Binding-site contacts:
Ligand atom C7 contacts residue ASN1074 of chain 1.B at 3.3 Å.
Ligand atom C3 contacts residue ALA706 of chain 1.B at 4.1 Å (hydrophobic).
Ligand atom C1 contacts residue GLN895 of chain 1.C at 4.3 Å.
Ligand atom C5 contacts residue ALA706 of chain 1.B at 3.7 Å (hydrophobic).
Ligand atom O7 contacts residue ALA706 of chain 1.B at 3.6 Å.
Ligand atom C8 contacts residue GLU1072 of chain 1.B at 3.6 Å.
Ligand atom O4 contacts residue ALA706 of chain 1.B at 3.7 Å.
Ligand atom O6 contacts residue ASN1074 of chain 1.B at 4.5 Å.
Ligand atom O7 contacts residue ASN1074 of chain 1.B at 3.6 Å (h-bond).
Ligand atom C2 contacts residue ASN1074 of chain 1.B at 2.5 Å.
Ligand atom O5 contacts residue ASN1074 of chain 1.B at 2.4 Å (h-bond).
Ligand atom O7 contacts residue SER704 of chain 1.B at 4.4 Å.
Ligand atom C5 contacts residue ASN1074 of chain 1.B at 3.7 Å.
Ligand atom N2 contacts residue ASN1074 of chain 1.B at 2.9 Å (h-bond).
Ligand atom C4 contacts residue ASN1074 of chain 1.B at 4.2 Å.
Ligand atom C1 contacts residue ASN1074 of chain 1.B at 1.4 Å.
Ligand atom C8 contacts residue ASN1074 of chain 1.B at 3.7 Å.
Ligand atom C7 contacts residue ALA706 of chain 1.B at 4.4 Å (hydrophobic).
Ligand atom C8 contacts residue LYS1073 of chain 1.B at 4.1 Å.
Ligand atom C4 contacts residue ALA706 of chain 1.B at 4.1 Å (hydrophobic).
Ligand atom C3 contacts residue ASN1074 of chain 1.B at 3.8 Å.

Sequence of chain 1.C:
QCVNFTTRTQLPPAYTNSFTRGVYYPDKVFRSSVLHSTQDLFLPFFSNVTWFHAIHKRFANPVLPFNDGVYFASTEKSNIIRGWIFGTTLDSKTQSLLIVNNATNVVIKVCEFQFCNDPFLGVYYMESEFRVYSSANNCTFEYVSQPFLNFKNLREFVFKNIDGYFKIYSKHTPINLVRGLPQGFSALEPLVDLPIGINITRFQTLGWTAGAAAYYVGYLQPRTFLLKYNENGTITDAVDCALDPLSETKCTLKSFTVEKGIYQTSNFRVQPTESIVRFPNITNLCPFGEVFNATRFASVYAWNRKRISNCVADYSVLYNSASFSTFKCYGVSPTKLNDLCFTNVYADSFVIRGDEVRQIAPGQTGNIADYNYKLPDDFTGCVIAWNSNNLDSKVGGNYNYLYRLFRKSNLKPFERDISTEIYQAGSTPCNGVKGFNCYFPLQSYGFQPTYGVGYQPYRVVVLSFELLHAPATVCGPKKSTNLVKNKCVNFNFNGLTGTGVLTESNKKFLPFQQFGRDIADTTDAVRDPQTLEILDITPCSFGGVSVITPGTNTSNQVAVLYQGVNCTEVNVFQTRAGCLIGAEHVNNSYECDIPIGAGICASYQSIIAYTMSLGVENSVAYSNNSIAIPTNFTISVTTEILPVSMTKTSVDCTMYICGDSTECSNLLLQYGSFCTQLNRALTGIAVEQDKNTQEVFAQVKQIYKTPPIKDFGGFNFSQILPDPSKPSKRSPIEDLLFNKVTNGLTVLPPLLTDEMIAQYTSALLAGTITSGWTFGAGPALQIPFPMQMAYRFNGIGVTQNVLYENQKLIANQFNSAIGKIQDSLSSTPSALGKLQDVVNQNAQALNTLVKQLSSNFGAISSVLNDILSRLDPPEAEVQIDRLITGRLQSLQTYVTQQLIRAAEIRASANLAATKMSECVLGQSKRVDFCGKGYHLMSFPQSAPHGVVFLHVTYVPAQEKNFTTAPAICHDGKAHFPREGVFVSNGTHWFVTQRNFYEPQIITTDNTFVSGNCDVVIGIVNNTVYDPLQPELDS

Sequence of chain 1.B:
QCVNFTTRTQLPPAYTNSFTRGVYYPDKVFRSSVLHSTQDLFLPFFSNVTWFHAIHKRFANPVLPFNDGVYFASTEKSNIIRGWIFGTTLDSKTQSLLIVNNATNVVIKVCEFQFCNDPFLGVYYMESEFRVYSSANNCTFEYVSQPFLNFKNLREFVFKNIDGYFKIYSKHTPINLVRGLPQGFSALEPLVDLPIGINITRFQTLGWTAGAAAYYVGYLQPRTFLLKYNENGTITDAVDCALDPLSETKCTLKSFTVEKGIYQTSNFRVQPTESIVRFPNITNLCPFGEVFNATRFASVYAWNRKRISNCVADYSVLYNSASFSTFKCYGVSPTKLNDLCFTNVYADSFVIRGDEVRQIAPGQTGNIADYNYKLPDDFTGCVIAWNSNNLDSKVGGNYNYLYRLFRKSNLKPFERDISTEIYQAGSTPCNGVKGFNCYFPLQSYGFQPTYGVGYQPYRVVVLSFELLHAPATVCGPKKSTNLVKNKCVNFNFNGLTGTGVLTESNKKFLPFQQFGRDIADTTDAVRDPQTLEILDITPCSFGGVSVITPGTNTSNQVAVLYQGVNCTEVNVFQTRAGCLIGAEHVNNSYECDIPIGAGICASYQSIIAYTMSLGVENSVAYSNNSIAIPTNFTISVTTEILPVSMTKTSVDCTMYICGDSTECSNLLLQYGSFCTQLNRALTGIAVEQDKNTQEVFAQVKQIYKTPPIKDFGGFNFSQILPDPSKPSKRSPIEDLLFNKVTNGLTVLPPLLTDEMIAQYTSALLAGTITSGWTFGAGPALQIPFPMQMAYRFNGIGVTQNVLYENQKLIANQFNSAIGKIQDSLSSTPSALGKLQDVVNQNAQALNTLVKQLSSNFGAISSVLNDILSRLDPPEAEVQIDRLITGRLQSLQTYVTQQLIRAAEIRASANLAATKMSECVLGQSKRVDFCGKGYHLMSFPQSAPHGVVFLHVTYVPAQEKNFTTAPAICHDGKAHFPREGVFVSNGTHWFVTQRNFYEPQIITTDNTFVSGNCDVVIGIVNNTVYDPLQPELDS

A small-molecule ligand and the protein it binds are described below.
Small molecule (SMILES): CC(=O)N[C@H]1[C@H](O[C@H]2[C@H](O)[C@@H](NC(C)=O)CO[C@@H]2CO)O[C@H](CO)[C@@H](O)[C@@H]1O